Sequence of chain 8.B:
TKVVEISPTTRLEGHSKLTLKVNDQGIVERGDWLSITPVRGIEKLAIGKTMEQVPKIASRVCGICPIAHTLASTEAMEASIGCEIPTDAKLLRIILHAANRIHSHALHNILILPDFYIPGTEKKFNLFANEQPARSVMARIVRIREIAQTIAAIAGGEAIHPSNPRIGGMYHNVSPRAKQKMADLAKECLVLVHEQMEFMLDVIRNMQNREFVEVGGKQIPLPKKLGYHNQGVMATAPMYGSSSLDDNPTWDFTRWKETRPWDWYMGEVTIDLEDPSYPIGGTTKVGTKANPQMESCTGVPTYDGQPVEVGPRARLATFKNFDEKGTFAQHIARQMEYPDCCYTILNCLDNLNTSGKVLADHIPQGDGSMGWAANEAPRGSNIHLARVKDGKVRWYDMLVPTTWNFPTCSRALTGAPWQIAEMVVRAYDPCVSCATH

The protein below binds the small molecule below.
Small molecule (SMILES): C[C@@H](O)[C@@H](C)O

Binding-site contacts:
Ligand atom O5 contacts residue GLY368 of chain 8.B at 4.3 Å.
Ligand atom C4 contacts residue SER369 of chain 8.B at 3.7 Å.
Ligand atom C1 contacts residue ASP367 of chain 8.B at 4.0 Å.
Ligand atom C4 contacts residue ASP367 of chain 8.B at 4.0 Å.
Ligand atom O5 contacts residue ARG387 of chain 8.B at 4.4 Å.
Ligand atom O5 contacts residue SER369 of chain 8.B at 3.6 Å (h-bond).
Ligand atom C2 contacts residue GLY368 of chain 8.B at 4.2 Å.
Ligand atom C3 contacts residue ASP367 of chain 8.B at 3.7 Å.
Ligand atom C3 contacts residue SER369 of chain 8.B at 4.1 Å.
Ligand atom C2 contacts residue SER369 of chain 8.B at 3.9 Å.
Ligand atom C2 contacts residue ASP367 of chain 8.B at 3.7 Å.